This protein binds this small molecule.
Small molecule (SMILES): COc1ncc(N2CCOc3ccc(CN(C)C)cc32)cc1NS(C)(=O)=O

Binding-site contacts:
Ligand atom C8 contacts residue GLU722 of chain 1.A at 3.2 Å.
Ligand atom C2 contacts residue TYR709 of chain 1.A at 3.5 Å (hydrophobic).
Ligand atom C2 contacts residue ILE721 of chain 1.A at 3.9 Å (hydrophobic).
Ligand atom O3 contacts residue VAL724 of chain 1.A at 2.9 Å (h-bond).
Ligand atom C16 contacts residue MET796 of chain 1.A at 3.7 Å (hydrophobic).
Ligand atom C12 contacts residue MET796 of chain 1.A at 3.5 Å (hydrophobic).
Ligand atom O contacts residue ILE721 of chain 1.A at 3.7 Å.
Ligand atom C contacts residue LYS675 of chain 1.A at 3.9 Å.
Ligand atom O1 contacts residue MET648 of chain 1.A at 3.8 Å.
Ligand atom O1 contacts residue LYS675 of chain 1.A at 3.3 Å (salt-bridge).
Ligand atom O contacts residue LYS675 of chain 1.A at 3.1 Å (salt-bridge).
Ligand atom C contacts residue ASP683 of chain 1.A at 3.8 Å.
Ligand atom C11 contacts residue TRP656 of chain 1.A at 3.8 Å (hydrophobic).
Ligand atom C6 contacts residue MET648 of chain 1.A at 3.6 Å (hydrophobic).
Ligand atom C5 contacts residue LYS675 of chain 1.A at 3.9 Å.
Ligand atom C11 contacts residue MET796 of chain 1.A at 3.5 Å (hydrophobic).
Ligand atom N2 contacts residue ILE806 of chain 1.A at 3.8 Å.
Ligand atom C7 contacts residue ILE721 of chain 1.A at 3.6 Å (hydrophobic).
Ligand atom O1 contacts residue PRO654 of chain 1.A at 3.2 Å.
Ligand atom C8 contacts residue VAL724 of chain 1.A at 3.5 Å (hydrophobic).
Ligand atom C4 contacts residue ILE673 of chain 1.A at 3.6 Å (hydrophobic).
Ligand atom C10 contacts residue VAL724 of chain 1.A at 3.9 Å (hydrophobic).
Ligand atom O3 contacts residue VAL723 of chain 1.A at 3.7 Å.
Ligand atom C6 contacts residue ILE673 of chain 1.A at 3.8 Å (hydrophobic).
Ligand atom S contacts residue LYS675 of chain 1.A at 3.7 Å.
Ligand atom C7 contacts residue GLU722 of chain 1.A at 3.4 Å.
Ligand atom C5 contacts residue ILE721 of chain 1.A at 3.8 Å (hydrophobic).
Ligand atom C16 contacts residue ILE806 of chain 1.A at 3.9 Å (hydrophobic).
Ligand atom C7 contacts residue TYR709 of chain 1.A at 3.7 Å (hydrophobic).
Ligand atom C2 contacts residue ILE806 of chain 1.A at 3.6 Å (hydrophobic).
Ligand atom C13 contacts residue MET796 of chain 1.A at 3.9 Å (hydrophobic).
Ligand atom C14 contacts residue MET648 of chain 1.A at 4.0 Å (hydrophobic).
Ligand atom C10 contacts residue TRP656 of chain 1.A at 3.8 Å (hydrophobic).
Ligand atom N contacts residue TYR709 of chain 1.A at 4.0 Å.
Ligand atom C14 contacts residue TRP656 of chain 1.A at 3.9 Å (hydrophobic).
Ligand atom N1 contacts residue LYS675 of chain 1.A at 3.0 Å (salt-bridge).
Ligand atom N contacts residue ILE721 of chain 1.A at 3.7 Å.
Ligand atom C contacts residue ASP807 of chain 1.A at 3.9 Å.
Ligand atom C1 contacts residue ILE721 of chain 1.A at 3.5 Å (hydrophobic).
Ligand atom O3 contacts residue GLU722 of chain 1.A at 3.7 Å.

Sequence of chain 1.A:
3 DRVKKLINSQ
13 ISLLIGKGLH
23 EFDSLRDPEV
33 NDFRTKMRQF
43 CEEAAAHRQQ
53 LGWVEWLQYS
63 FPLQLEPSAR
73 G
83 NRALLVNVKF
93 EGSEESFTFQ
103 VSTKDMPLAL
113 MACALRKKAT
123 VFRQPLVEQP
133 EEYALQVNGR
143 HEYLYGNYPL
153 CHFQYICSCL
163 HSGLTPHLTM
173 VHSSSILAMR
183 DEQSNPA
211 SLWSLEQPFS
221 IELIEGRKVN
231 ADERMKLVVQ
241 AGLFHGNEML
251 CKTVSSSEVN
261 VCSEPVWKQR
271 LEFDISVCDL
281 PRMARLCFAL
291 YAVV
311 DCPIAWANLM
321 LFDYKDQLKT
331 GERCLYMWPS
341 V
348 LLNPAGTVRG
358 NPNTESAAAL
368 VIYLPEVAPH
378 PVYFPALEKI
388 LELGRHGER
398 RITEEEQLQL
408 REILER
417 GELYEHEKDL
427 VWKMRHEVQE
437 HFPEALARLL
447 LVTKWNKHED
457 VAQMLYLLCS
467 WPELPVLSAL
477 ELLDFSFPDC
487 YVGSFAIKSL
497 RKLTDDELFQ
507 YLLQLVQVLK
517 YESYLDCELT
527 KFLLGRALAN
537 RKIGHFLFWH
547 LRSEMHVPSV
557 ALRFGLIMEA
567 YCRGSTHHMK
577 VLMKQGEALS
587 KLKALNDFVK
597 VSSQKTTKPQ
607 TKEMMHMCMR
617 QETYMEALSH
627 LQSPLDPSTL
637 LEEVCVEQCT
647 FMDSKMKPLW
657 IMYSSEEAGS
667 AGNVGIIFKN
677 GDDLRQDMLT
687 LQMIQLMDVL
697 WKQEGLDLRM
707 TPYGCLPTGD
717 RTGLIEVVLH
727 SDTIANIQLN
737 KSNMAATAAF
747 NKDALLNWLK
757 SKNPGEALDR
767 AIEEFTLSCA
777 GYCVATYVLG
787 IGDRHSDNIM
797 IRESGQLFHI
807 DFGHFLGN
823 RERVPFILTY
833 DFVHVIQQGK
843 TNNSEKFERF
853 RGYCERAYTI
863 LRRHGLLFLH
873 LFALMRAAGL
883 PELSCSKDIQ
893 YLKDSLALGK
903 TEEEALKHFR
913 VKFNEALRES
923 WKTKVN